The small molecule below binds the protein below.
Small molecule (SMILES): CC(=O)N[C@@H]1[C@@H](O)[C@H](O)[C@@H](CO)O[C@H]1O

Binding-site contacts:
Ligand atom C8 contacts residue HIS330 of chain 1.A at 3.8 Å.
Ligand atom C7 contacts residue ASN332 of chain 1.A at 3.7 Å.
Ligand atom C3 contacts residue ASN332 of chain 1.A at 3.7 Å.
Ligand atom C1 contacts residue ASN332 of chain 1.A at 1.5 Å.
Ligand atom C8 contacts residue ASN424 of chain 1.A at 3.7 Å.
Ligand atom O5 contacts residue ASN332 of chain 1.A at 2.4 Å (h-bond).
Ligand atom O7 contacts residue ASN423 of chain 1.A at 4.2 Å.
Ligand atom C2 contacts residue ASN332 of chain 1.A at 2.4 Å.
Ligand atom C8 contacts residue LYS331 of chain 1.A at 4.2 Å.
Ligand atom C6 contacts residue ASN332 of chain 1.A at 4.3 Å.
Ligand atom C7 contacts residue ASN424 of chain 1.A at 4.3 Å.
Ligand atom N2 contacts residue ASN332 of chain 1.A at 2.8 Å (h-bond).
Ligand atom O7 contacts residue ASN424 of chain 1.A at 4.4 Å.
Ligand atom O7 contacts residue ASN332 of chain 1.A at 4.2 Å.
Ligand atom C5 contacts residue ASN332 of chain 1.A at 3.7 Å.
Ligand atom C4 contacts residue ASN332 of chain 1.A at 4.2 Å.

Sequence of chain 1.A:
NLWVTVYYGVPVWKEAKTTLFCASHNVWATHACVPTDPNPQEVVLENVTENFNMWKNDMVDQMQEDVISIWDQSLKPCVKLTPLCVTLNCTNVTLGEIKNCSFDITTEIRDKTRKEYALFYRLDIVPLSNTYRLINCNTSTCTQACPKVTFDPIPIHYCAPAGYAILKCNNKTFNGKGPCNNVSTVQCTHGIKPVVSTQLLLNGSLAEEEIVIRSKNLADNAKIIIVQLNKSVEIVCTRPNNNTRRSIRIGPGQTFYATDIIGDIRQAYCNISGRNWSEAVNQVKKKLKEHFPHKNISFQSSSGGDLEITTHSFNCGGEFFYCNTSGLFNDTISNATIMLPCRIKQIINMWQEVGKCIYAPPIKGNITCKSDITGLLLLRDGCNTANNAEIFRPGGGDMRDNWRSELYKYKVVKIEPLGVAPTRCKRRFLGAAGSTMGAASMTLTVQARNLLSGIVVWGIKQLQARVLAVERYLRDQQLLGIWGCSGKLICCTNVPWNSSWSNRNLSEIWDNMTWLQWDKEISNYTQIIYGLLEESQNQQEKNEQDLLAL